Sequence of chain 1.B:
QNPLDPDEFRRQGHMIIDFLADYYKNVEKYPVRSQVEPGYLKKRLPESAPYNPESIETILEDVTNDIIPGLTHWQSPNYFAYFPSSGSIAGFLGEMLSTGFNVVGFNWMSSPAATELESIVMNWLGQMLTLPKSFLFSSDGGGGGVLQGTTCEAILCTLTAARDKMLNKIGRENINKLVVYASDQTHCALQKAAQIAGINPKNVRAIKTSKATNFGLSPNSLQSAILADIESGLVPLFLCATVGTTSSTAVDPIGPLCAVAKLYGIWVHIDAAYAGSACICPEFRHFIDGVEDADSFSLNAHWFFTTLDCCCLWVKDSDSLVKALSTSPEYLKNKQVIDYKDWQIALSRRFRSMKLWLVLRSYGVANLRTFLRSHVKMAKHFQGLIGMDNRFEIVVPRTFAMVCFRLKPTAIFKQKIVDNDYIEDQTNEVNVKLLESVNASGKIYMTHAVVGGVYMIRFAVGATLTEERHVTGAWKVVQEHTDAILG

Sequence of chain 1.A:
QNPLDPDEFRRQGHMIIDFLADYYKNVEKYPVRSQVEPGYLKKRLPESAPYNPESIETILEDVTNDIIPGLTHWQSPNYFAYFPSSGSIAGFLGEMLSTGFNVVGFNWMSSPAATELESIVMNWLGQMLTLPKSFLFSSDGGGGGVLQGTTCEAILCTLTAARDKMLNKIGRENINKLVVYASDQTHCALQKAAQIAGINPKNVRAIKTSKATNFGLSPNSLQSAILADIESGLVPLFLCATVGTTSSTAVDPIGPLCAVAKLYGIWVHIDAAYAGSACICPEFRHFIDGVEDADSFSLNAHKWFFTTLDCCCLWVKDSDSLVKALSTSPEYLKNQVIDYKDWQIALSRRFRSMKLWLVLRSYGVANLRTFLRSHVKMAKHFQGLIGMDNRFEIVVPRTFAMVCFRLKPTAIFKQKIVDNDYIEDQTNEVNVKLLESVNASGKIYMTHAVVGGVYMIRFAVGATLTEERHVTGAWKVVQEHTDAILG

The small molecule below binds the protein below.
Small molecule (SMILES): N[C@@H](Cc1ccc(O)cc1)C(=O)O

Binding-site contacts:
Ligand atom CE2 contacts residue TRP90 of chain 1.B at 3.5 Å (hydrophobic).
Ligand atom CD2 contacts residue LLP321 of chain 1.B at 3.8 Å.
Ligand atom OH contacts residue PRO100 of chain 1.B at 3.1 Å (h-bond).
Ligand atom OH contacts residue HIS320 of chain 1.B at 2.8 Å (h-bond).
Ligand atom CE2 contacts residue PRO100 of chain 1.B at 2.9 Å (hydrophobic).
Ligand atom O contacts residue HIS205 of chain 1.B at 3.4 Å (h-bond).
Ligand atom O contacts residue LEU371 of chain 1.A at 3.3 Å.
Ligand atom OXT contacts residue TYR98 of chain 1.B at 3.4 Å.
Ligand atom OH contacts residue SER101 of chain 1.B at 3.3 Å.
Ligand atom CD2 contacts residue PHE99 of chain 1.B at 3.1 Å (hydrophobic).
Ligand atom OXT contacts residue THR264 of chain 1.B at 3.7 Å.
Ligand atom CD1 contacts residue SER372 of chain 1.A at 3.7 Å.
Ligand atom CE2 contacts residue SER101 of chain 1.B at 3.8 Å.
Ligand atom C contacts residue LEU371 of chain 1.A at 4.0 Å (hydrophobic).
Ligand atom CD2 contacts residue TRP90 of chain 1.B at 3.2 Å (hydrophobic).
Ligand atom CE1 contacts residue HIS320 of chain 1.B at 3.6 Å.
Ligand atom CZ contacts residue LLP321 of chain 1.B at 3.5 Å.
Ligand atom OH contacts residue LEU327 of chain 1.B at 3.9 Å.
Ligand atom C contacts residue TYR350 of chain 1.A at 3.6 Å (hydrophobic).
Ligand atom CE2 contacts residue LLP321 of chain 1.B at 3.7 Å.
Ligand atom N contacts residue LEU371 of chain 1.A at 3.2 Å.
Ligand atom CG contacts residue TRP90 of chain 1.B at 3.9 Å (hydrophobic).
Ligand atom CZ contacts residue VAL120 of chain 1.A at 3.9 Å (hydrophobic).
Ligand atom CG contacts residue LLP321 of chain 1.B at 4.0 Å.
Ligand atom CB contacts residue PHE122 of chain 1.A at 3.9 Å (hydrophobic).
Ligand atom CA contacts residue LLP321 of chain 1.B at 3.1 Å.
Ligand atom CZ contacts residue PRO100 of chain 1.B at 3.5 Å (hydrophobic).
Ligand atom O contacts residue LLP321 of chain 1.B at 4.0 Å.
Ligand atom CE2 contacts residue PHE99 of chain 1.B at 3.1 Å (hydrophobic).
Ligand atom O contacts residue TYR350 of chain 1.A at 2.8 Å.
Ligand atom CD2 contacts residue PRO100 of chain 1.B at 4.0 Å (hydrophobic).
Ligand atom CZ contacts residue HIS320 of chain 1.B at 4.0 Å.
Ligand atom N contacts residue LLP321 of chain 1.B at 2.9 Å (h-bond).
Ligand atom CD1 contacts residue LLP321 of chain 1.B at 4.0 Å.
Ligand atom OXT contacts residue TYR350 of chain 1.A at 3.6 Å.
Ligand atom CE1 contacts residue SER372 of chain 1.A at 4.0 Å.
Ligand atom OH contacts residue LLP321 of chain 1.B at 3.7 Å.
Ligand atom CE1 contacts residue LLP321 of chain 1.B at 3.8 Å.
Ligand atom CE1 contacts residue VAL120 of chain 1.A at 3.8 Å (hydrophobic).
Ligand atom C contacts residue LLP321 of chain 1.B at 3.6 Å.